Sequence of chain 1.A:
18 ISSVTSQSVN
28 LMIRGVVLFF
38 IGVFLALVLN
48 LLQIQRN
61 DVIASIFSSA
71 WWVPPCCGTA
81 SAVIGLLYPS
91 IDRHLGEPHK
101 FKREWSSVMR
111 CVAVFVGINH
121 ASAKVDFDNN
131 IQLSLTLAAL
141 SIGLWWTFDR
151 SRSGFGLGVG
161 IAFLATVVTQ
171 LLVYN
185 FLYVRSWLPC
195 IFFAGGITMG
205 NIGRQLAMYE

A protein and the small-molecule ligand that binds it are described below.
Small molecule (SMILES): C[C@H](CCCC(C)(C)O)[C@H]1CC[C@H]2[C@@H]3CC=C4C[C@@H](O)CC[C@]4(C)[C@H]3CC[C@]12C

Sequence of chain 1.B:
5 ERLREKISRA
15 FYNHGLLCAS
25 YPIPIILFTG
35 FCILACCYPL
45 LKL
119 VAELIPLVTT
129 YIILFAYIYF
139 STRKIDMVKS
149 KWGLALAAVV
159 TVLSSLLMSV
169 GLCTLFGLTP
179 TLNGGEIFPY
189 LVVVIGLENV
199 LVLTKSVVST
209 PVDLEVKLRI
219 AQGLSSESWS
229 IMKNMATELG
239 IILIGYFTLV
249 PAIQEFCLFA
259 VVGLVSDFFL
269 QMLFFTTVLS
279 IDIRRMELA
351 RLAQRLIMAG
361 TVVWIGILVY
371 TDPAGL

Binding-site contacts:
Ligand atom C11 contacts residue TYR188 of chain 1.B at 3.6 Å (hydrophobic).
Ligand atom C26 contacts residue LEU140 of chain 1.A at 4.2 Å (hydrophobic).
Ligand atom C24 contacts residue VAL114 of chain 1.A at 4.4 Å (hydrophobic).
Ligand atom C18 contacts residue GLY117 of chain 1.A at 3.9 Å.
Ligand atom C24 contacts residue LEU140 of chain 1.A at 4.3 Å (hydrophobic).
Ligand atom C11 contacts residue GLY117 of chain 1.A at 4.2 Å.
Ligand atom C4 contacts residue VAL125 of chain 1.A at 4.5 Å (hydrophobic).
Ligand atom C22 contacts residue VAL192 of chain 1.B at 4.3 Å (hydrophobic).
Ligand atom C7 contacts residue ILE251 of chain 1.B at 3.8 Å (hydrophobic).
Ligand atom C2 contacts residue HIS120 of chain 1.A at 3.9 Å.
Ligand atom O2 contacts residue THR147 of chain 1.A at 4.5 Å.
Ligand atom C6 contacts residue ILE251 of chain 1.B at 4.0 Å (hydrophobic).
Ligand atom C23 contacts residue VAL192 of chain 1.B at 4.1 Å (hydrophobic).
Ligand atom C26 contacts residue GLY143 of chain 1.A at 3.5 Å.
Ligand atom C26 contacts residue LEU144 of chain 1.A at 3.3 Å (hydrophobic).
Ligand atom C1 contacts residue TYR188 of chain 1.B at 3.8 Å (hydrophobic).
Ligand atom O1 contacts residue LEU180 of chain 1.B at 3.5 Å.
Ligand atom C23 contacts residue VAL114 of chain 1.A at 4.3 Å (hydrophobic).
Ligand atom C19 contacts residue GLY117 of chain 1.A at 3.8 Å.
Ligand atom C19 contacts residue ALA121 of chain 1.A at 3.8 Å (hydrophobic).
Ligand atom C12 contacts residue TYR188 of chain 1.B at 3.8 Å (hydrophobic).
Ligand atom C26 contacts residue THR147 of chain 1.A at 4.0 Å.
Ligand atom C18 contacts residue ILE118 of chain 1.A at 4.1 Å (hydrophobic).
Ligand atom C27 contacts residue ILE239 of chain 1.B at 3.7 Å (hydrophobic).
Ligand atom C21 contacts residue VAL114 of chain 1.A at 3.8 Å (hydrophobic).
Ligand atom C3 contacts residue LEU180 of chain 1.B at 4.1 Å (hydrophobic).
Ligand atom C19 contacts residue HIS120 of chain 1.A at 3.9 Å.